Binding-site contacts:
Ligand atom O7 contacts residue SER422 of chain 3.D at 4.4 Å.
Ligand atom C4 contacts residue ASN243 of chain 3.D at 4.2 Å.
Ligand atom O4 contacts residue GLU192 of chain 3.D at 4.2 Å.
Ligand atom O7 contacts residue ASN243 of chain 3.D at 3.7 Å.
Ligand atom C8 contacts residue ASN356 of chain 3.D at 3.4 Å.
Ligand atom C7 contacts residue ASN356 of chain 3.D at 4.0 Å.
Ligand atom C5 contacts residue SER422 of chain 3.D at 3.6 Å.
Ligand atom C2 contacts residue ASN243 of chain 3.D at 2.5 Å.
Ligand atom O5 contacts residue SER422 of chain 3.D at 4.2 Å.
Ligand atom C3 contacts residue ASN243 of chain 3.D at 3.8 Å.
Ligand atom O4 contacts residue SER422 of chain 3.D at 4.0 Å.
Ligand atom O6 contacts residue CYS421 of chain 3.D at 4.5 Å.
Ligand atom N2 contacts residue SER423 of chain 3.D at 3.0 Å (h-bond).
Ligand atom C2 contacts residue SER423 of chain 3.D at 3.9 Å.
Ligand atom C7 contacts residue ASN243 of chain 3.D at 3.5 Å.
Ligand atom C8 contacts residue LEU242 of chain 3.D at 3.5 Å (hydrophobic).
Ligand atom C6 contacts residue GLY358 of chain 3.D at 4.4 Å.
Ligand atom C4 contacts residue SER422 of chain 3.D at 4.0 Å.
Ligand atom C6 contacts residue GLU192 of chain 3.D at 4.0 Å.
Ligand atom O5 contacts residue ASN243 of chain 3.D at 2.4 Å (h-bond).
Ligand atom C1 contacts residue SER423 of chain 3.D at 4.0 Å.
Ligand atom C1 contacts residue GLU192 of chain 3.D at 3.9 Å.
Ligand atom O3 contacts residue CYS421 of chain 3.D at 4.0 Å.
Ligand atom O7 contacts residue PRO193 of chain 3.D at 3.4 Å.
Ligand atom C5 contacts residue GLU192 of chain 3.D at 3.2 Å.
Ligand atom N2 contacts residue ASN243 of chain 3.D at 2.9 Å (h-bond).
Ligand atom C2 contacts residue SER422 of chain 3.D at 4.2 Å.
Ligand atom C8 contacts residue PHE355 of chain 3.D at 3.9 Å (hydrophobic).
Ligand atom C3 contacts residue GLU192 of chain 3.D at 4.3 Å.
Ligand atom C4 contacts residue GLU192 of chain 3.D at 4.1 Å.
Ligand atom O7 contacts residue ASN356 of chain 3.D at 4.3 Å.
Ligand atom C5 contacts residue ASN243 of chain 3.D at 3.7 Å.
Ligand atom O5 contacts residue GLU192 of chain 3.D at 3.8 Å.
Ligand atom C1 contacts residue ASN243 of chain 3.D at 1.4 Å.
Ligand atom C3 contacts residue SER422 of chain 3.D at 3.6 Å.
Ligand atom O6 contacts residue GLY358 of chain 3.D at 3.6 Å.
Ligand atom C1 contacts residue SER422 of chain 3.D at 4.0 Å.
Ligand atom C7 contacts residue SER423 of chain 3.D at 4.0 Å.
Ligand atom C3 contacts residue SER423 of chain 3.D at 4.1 Å.
Ligand atom C8 contacts residue SER423 of chain 3.D at 3.9 Å.

Sequence of chain 3.D:
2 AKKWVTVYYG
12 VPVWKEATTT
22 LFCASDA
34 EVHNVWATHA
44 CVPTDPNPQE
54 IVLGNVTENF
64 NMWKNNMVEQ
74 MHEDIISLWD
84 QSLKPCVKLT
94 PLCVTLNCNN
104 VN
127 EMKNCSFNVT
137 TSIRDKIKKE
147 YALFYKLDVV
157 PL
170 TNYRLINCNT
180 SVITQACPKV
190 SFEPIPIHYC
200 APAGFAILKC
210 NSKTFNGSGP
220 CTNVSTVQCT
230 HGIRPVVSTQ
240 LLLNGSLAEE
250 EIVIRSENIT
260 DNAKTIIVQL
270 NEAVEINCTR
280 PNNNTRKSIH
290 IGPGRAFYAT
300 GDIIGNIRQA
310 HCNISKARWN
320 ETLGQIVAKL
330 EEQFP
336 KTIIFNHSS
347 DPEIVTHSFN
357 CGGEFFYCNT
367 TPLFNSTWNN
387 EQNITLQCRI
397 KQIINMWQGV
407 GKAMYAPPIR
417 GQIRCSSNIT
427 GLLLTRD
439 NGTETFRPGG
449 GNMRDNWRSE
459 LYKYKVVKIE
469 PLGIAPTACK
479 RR

A small-molecule ligand and the protein it binds are described below.
Small molecule (SMILES): CC(=O)N[C@H]1[C@H](O[C@H]2[C@H](O)[C@@H](NC(C)=O)CO[C@@H]2CO)O[C@H](CO)[C@@H](O)[C@@H]1O